Sequence of chain 1.A:
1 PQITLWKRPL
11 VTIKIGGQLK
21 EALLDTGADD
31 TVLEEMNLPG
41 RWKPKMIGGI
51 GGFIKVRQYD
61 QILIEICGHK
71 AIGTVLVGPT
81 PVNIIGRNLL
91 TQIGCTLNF

Sequence of chain 1.B:
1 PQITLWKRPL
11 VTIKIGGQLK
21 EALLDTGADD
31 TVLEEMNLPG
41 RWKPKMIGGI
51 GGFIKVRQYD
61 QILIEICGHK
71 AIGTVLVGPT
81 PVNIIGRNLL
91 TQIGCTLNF

This protein binds this small molecule.
Small molecule (SMILES): CC[C@H](C)CN(C[C@@H](O)[C@H](Cc1ccccc1)NC(=O)O[C@H]1CO[C@H]2OCC[C@H]21)S(=O)(=O)c1ccc2c(c1)OCO2

Binding-site contacts:
Ligand atom C30 contacts residue GLY48 of chain 1.B at 3.3 Å.
Ligand atom C29 contacts residue ASP29 of chain 1.B at 3.5 Å.
Ligand atom O1 contacts residue ASP30 of chain 1.A at 2.9 Å (salt-bridge).
Ligand atom O9 contacts residue ILE84 of chain 1.A at 3.5 Å.
Ligand atom O28 contacts residue ASP29 of chain 1.B at 2.8 Å (salt-bridge).
Ligand atom C32 contacts residue GLY27 of chain 1.B at 3.6 Å.
Ligand atom C19 contacts residue GLY27 of chain 1.B at 3.8 Å.
Ligand atom O10 contacts residue GLY49 of chain 1.A at 3.4 Å.
Ligand atom C18 contacts residue PRO81 of chain 1.B at 3.7 Å (hydrophobic).
Ligand atom C16 contacts residue ASP25 of chain 1.A at 3.1 Å.
Ligand atom C27 contacts residue ASP29 of chain 1.B at 3.5 Å.
Ligand atom C35 contacts residue PRO81 of chain 1.A at 3.6 Å (hydrophobic).
Ligand atom C17 contacts residue ASP25 of chain 1.B at 3.4 Å.
Ligand atom O18 contacts residue ASP25 of chain 1.A at 2.4 Å (salt-bridge).
Ligand atom C33 contacts residue GLY27 of chain 1.B at 3.2 Å.
Ligand atom C17 contacts residue ASP25 of chain 1.A at 3.2 Å.
Ligand atom C4 contacts residue GLY48 of chain 1.A at 3.4 Å.
Ligand atom N20 contacts residue GLY27 of chain 1.B at 3.0 Å (h-bond).
Ligand atom C36 contacts residue PRO81 of chain 1.A at 3.5 Å (hydrophobic).
Ligand atom O18 contacts residue ASP25 of chain 1.B at 2.5 Å (salt-bridge).
Ligand atom O23 contacts residue ALA28 of chain 1.B at 3.3 Å.
Ligand atom C31 contacts residue GLY48 of chain 1.B at 3.4 Å.
Ligand atom C12 contacts residue GLY27 of chain 1.A at 3.7 Å.
Ligand atom O26 contacts residue ASP29 of chain 1.B at 3.2 Å (salt-bridge).
Ligand atom O10 contacts residue ILE50 of chain 1.B at 3.1 Å.
Ligand atom O9 contacts residue ILE50 of chain 1.B at 3.8 Å.
Ligand atom O2 contacts residue ILE47 of chain 1.A at 3.8 Å.
Ligand atom O26 contacts residue ALA28 of chain 1.B at 3.7 Å.
Ligand atom C1 contacts residue ASP30 of chain 1.A at 3.2 Å.
Ligand atom O18 contacts residue GLY27 of chain 1.B at 3.3 Å.
Ligand atom C6 contacts residue ALA28 of chain 1.A at 3.5 Å (hydrophobic).
Ligand atom C32 contacts residue ASP25 of chain 1.A at 3.3 Å.
Ligand atom C7 contacts residue ASP30 of chain 1.A at 3.4 Å.
Ligand atom O26 contacts residue ASP30 of chain 1.B at 3.1 Å (salt-bridge).
Ligand atom C36 contacts residue GLY49 of chain 1.B at 3.6 Å.
Ligand atom O18 contacts residue ALA28 of chain 1.B at 3.8 Å.
Ligand atom C36 contacts residue ILE50 of chain 1.B at 3.7 Å (hydrophobic).
Ligand atom C7 contacts residue VAL32 of chain 1.A at 3.7 Å (hydrophobic).
Ligand atom C7 contacts residue ALA28 of chain 1.A at 3.5 Å (hydrophobic).
Ligand atom C29 contacts residue GLY27 of chain 1.B at 3.6 Å.